Binding-site contacts:
Ligand atom C12 contacts residue THR7 of chain 1.A at 3.4 Å.
Ligand atom O3 contacts residue SER136 of chain 1.A at 3.7 Å.
Ligand atom C16 contacts residue LYS137 of chain 1.A at 3.3 Å.
Ligand atom S contacts residue TYR83 of chain 1.A at 3.5 Å (h-bond).
Ligand atom C15 contacts residue SER136 of chain 1.A at 3.9 Å.
Ligand atom C5 contacts residue GLY140 of chain 1.A at 3.8 Å.
Ligand atom C4 contacts residue GLU141 of chain 1.A at 4.0 Å.
Ligand atom C7 contacts residue ILE102 of chain 1.A at 3.7 Å (hydrophobic).
Ligand atom C4 contacts residue ILE116 of chain 1.A at 4.0 Å (hydrophobic).
Ligand atom C3 contacts residue GLU141 of chain 1.A at 4.0 Å.
Ligand atom N contacts residue SER136 of chain 1.A at 3.8 Å.
Ligand atom C15 contacts residue LYS137 of chain 1.A at 3.8 Å.
Ligand atom C12 contacts residue ILE116 of chain 1.A at 3.5 Å (hydrophobic).
Ligand atom C13 contacts residue THR7 of chain 1.A at 3.4 Å.
Ligand atom O2 contacts residue ASN118 of chain 1.A at 2.7 Å (h-bond).
Ligand atom C16 contacts residue SER136 of chain 1.A at 3.2 Å.
Ligand atom C3 contacts residue LYS137 of chain 1.A at 3.9 Å.
Ligand atom C16 contacts residue ASN118 of chain 1.A at 3.4 Å.
Ligand atom O1 contacts residue ILE102 of chain 1.A at 3.9 Å.
Ligand atom C7 contacts residue PHE22 of chain 1.A at 3.4 Å (hydrophobic).
Ligand atom C16 contacts residue VAL133 of chain 1.A at 4.0 Å (hydrophobic).
Ligand atom C1 contacts residue GLY140 of chain 1.A at 4.0 Å.
Ligand atom C12 contacts residue ASN118 of chain 1.A at 3.1 Å.
Ligand atom C14 contacts residue VAL133 of chain 1.A at 3.6 Å (hydrophobic).
Ligand atom O3 contacts residue TYR83 of chain 1.A at 3.9 Å.
Ligand atom O1 contacts residue TYR83 of chain 1.A at 2.3 Å (h-bond).
Ligand atom C6 contacts residue GLY140 of chain 1.A at 3.9 Å.
Ligand atom O2 contacts residue ILE116 of chain 1.A at 3.3 Å.
Ligand atom C4 contacts residue GLY140 of chain 1.A at 3.8 Å.
Ligand atom C2 contacts residue LYS137 of chain 1.A at 3.7 Å.
Ligand atom C11 contacts residue LYS137 of chain 1.A at 3.8 Å.
Ligand atom C8 contacts residue ILE102 of chain 1.A at 3.3 Å (hydrophobic).
Ligand atom C15 contacts residue VAL133 of chain 1.A at 3.4 Å (hydrophobic).
Ligand atom C14 contacts residue ASN118 of chain 1.A at 2.9 Å.
Ligand atom N contacts residue LYS137 of chain 1.A at 4.0 Å.
Ligand atom C15 contacts residue ASN118 of chain 1.A at 3.2 Å.
Ligand atom C13 contacts residue ASN118 of chain 1.A at 2.8 Å.
Ligand atom C6 contacts residue PHE22 of chain 1.A at 3.8 Å (hydrophobic).
Ligand atom C11 contacts residue ASN118 of chain 1.A at 3.4 Å.
Ligand atom C10 contacts residue GLY140 of chain 1.A at 3.7 Å.

The protein below binds the small molecule below.
Small molecule (SMILES): O=S(=O)(O)c1cccc2cccc(Nc3ccccc3)c12

Sequence of chain 1.A:
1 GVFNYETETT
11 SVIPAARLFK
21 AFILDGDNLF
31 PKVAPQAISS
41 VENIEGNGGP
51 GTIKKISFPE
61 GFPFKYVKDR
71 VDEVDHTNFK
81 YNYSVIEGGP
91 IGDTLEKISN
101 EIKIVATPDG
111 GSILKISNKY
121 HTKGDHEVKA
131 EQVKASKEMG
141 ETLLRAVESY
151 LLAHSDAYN